Binding-site contacts:
Ligand atom C3 contacts residue PHE57 of chain 1.A at 3.5 Å (hydrophobic).
Ligand atom N1 contacts residue NDP1 of chain 1.B at 3.6 Å.
Ligand atom C16 contacts residue PHE57 of chain 1.A at 3.7 Å (hydrophobic).
Ligand atom N14 contacts residue ALA15 of chain 1.A at 3.7 Å.
Ligand atom C9 contacts residue ILE173 of chain 1.A at 3.5 Å (hydrophobic).
Ligand atom N13 contacts residue PHE57 of chain 1.A at 3.8 Å.
Ligand atom C2 contacts residue CYS14 of chain 1.A at 3.8 Å (hydrophobic).
Ligand atom N13 contacts residue ILE13 of chain 1.A at 3.0 Å (h-bond).
Ligand atom C16 contacts residue MET54 of chain 1.A at 3.7 Å (hydrophobic).
Ligand atom N14 contacts residue THR194 of chain 1.A at 3.3 Å (h-bond).
Ligand atom N6 contacts residue ASP53 of chain 1.A at 2.9 Å (salt-bridge).
Ligand atom C15 contacts residue MES1 of chain 1.D at 3.8 Å.
Ligand atom N13 contacts residue TYR179 of chain 1.A at 3.7 Å.
Ligand atom N1 contacts residue PHE57 of chain 1.A at 3.4 Å.
Ligand atom N1 contacts residue ILE13 of chain 1.A at 3.6 Å (h-bond).
Ligand atom C4 contacts residue NDP1 of chain 1.B at 3.7 Å.
Ligand atom N6 contacts residue ALA15 of chain 1.A at 3.9 Å.
Ligand atom N1 contacts residue CYS14 of chain 1.A at 3.3 Å.
Ligand atom N14 contacts residue CYS14 of chain 1.A at 3.3 Å (h-bond).
Ligand atom C16 contacts residue ASP53 of chain 1.A at 3.4 Å.
Ligand atom C5 contacts residue ASP53 of chain 1.A at 3.7 Å.
Ligand atom N13 contacts residue ILE173 of chain 1.A at 2.8 Å (h-bond).
Ligand atom N6 contacts residue PHE57 of chain 1.A at 3.7 Å.
Ligand atom C2 contacts residue PHE57 of chain 1.A at 3.5 Å (hydrophobic).
Ligand atom C2 contacts residue ASP53 of chain 1.A at 3.8 Å.
Ligand atom N14 contacts residue ILE13 of chain 1.A at 3.8 Å.
Ligand atom N1 contacts residue ALA15 of chain 1.A at 3.9 Å.
Ligand atom C12 contacts residue NDP1 of chain 1.B at 3.4 Å.
Ligand atom C8 contacts residue PHE57 of chain 1.A at 3.8 Å (hydrophobic).
Ligand atom C8 contacts residue ILE173 of chain 1.A at 3.7 Å (hydrophobic).
Ligand atom N13 contacts residue NDP1 of chain 1.B at 3.6 Å (h-bond).
Ligand atom C2 contacts residue ALA15 of chain 1.A at 3.8 Å (hydrophobic).
Ligand atom N14 contacts residue ASP53 of chain 1.A at 3.1 Å (salt-bridge).
Ligand atom C16 contacts residue MES1 of chain 1.D at 3.7 Å.
Ligand atom C3 contacts residue NDP1 of chain 1.B at 3.4 Å.
Ligand atom C4 contacts residue PHE57 of chain 1.A at 3.8 Å (hydrophobic).
Ligand atom C15 contacts residue ASP53 of chain 1.A at 3.5 Å.
Ligand atom C3 contacts residue ILE13 of chain 1.A at 3.8 Å (hydrophobic).
Ligand atom C5 contacts residue PHE57 of chain 1.A at 3.9 Å (hydrophobic).
Ligand atom C11 contacts residue NDP1 of chain 1.B at 3.7 Å.

The small molecule below binds the protein below.
Small molecule (SMILES): CCc1nc(N)nc(N)c1-c1ccccc1

Sequence of chain 1.A:
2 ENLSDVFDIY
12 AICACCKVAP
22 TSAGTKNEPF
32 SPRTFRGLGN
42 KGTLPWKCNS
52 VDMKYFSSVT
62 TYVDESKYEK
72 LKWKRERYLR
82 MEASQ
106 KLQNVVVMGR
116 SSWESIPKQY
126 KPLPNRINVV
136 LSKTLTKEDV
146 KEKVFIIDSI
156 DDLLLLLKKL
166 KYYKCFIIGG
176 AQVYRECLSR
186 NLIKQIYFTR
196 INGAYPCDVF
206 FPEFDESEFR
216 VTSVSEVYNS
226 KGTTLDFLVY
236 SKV